Sequence of chain 1.E:
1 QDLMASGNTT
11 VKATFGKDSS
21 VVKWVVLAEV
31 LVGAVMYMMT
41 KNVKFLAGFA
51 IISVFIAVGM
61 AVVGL

Sequence of chain 1.F:
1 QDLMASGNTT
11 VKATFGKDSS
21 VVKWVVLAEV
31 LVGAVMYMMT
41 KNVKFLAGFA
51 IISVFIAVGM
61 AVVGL

Sequence of chain 1.NB:
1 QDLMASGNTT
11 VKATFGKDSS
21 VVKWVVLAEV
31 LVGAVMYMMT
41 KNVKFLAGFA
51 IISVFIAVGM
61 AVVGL

Binding-site contacts:
Ligand atom C2 contacts residue MET36 of chain 1.E at 4.0 Å (hydrophobic).
Ligand atom O1 contacts residue LYS44 of chain 1.NB at 4.0 Å.
Ligand atom O5 contacts residue MET39 of chain 1.F at 3.4 Å (h-bond).
Ligand atom C4 contacts residue MET38 of chain 1.F at 3.4 Å (hydrophobic).
Ligand atom O4 contacts residue MET38 of chain 1.F at 3.3 Å (h-bond).
Ligand atom O5 contacts residue LYS44 of chain 1.NB at 3.3 Å.
Ligand atom O5 contacts residue MET38 of chain 1.F at 3.0 Å (h-bond).
Ligand atom O4 contacts residue LYS44 of chain 1.NB at 3.4 Å.
Ligand atom C1 contacts residue VAL35 of chain 1.E at 4.1 Å (hydrophobic).
Ligand atom O3 contacts residue VAL43 of chain 1.NB at 4.0 Å.
Ligand atom P1 contacts residue MET38 of chain 1.F at 3.5 Å.
Ligand atom C1 contacts residue VAL32 of chain 1.E at 4.2 Å (hydrophobic).
Ligand atom O3 contacts residue VAL32 of chain 1.E at 3.8 Å.
Ligand atom C1 contacts residue MET36 of chain 1.E at 3.8 Å (hydrophobic).
Ligand atom C4 contacts residue LYS44 of chain 1.NB at 4.3 Å.
Ligand atom C1 contacts residue VAL43 of chain 1.NB at 3.4 Å (hydrophobic).
Ligand atom C5 contacts residue MET39 of chain 1.F at 4.5 Å (hydrophobic).
Ligand atom C2 contacts residue VAL32 of chain 1.E at 3.7 Å (hydrophobic).
Ligand atom O3 contacts residue LYS44 of chain 1.NB at 3.7 Å.
Ligand atom O3 contacts residue MET38 of chain 1.F at 3.3 Å (h-bond).
Ligand atom C2 contacts residue VAL43 of chain 1.NB at 3.7 Å (hydrophobic).
Ligand atom O2 contacts residue VAL32 of chain 1.E at 3.4 Å.
Ligand atom O6 contacts residue MET39 of chain 1.F at 4.0 Å.
Ligand atom P1 contacts residue VAL43 of chain 1.NB at 4.1 Å.
Ligand atom C4 contacts residue MET39 of chain 1.F at 3.7 Å (hydrophobic).
Ligand atom P1 contacts residue VAL32 of chain 1.E at 4.2 Å.
Ligand atom O6 contacts residue LYS44 of chain 1.NB at 3.6 Å (salt-bridge).
Ligand atom P1 contacts residue LYS44 of chain 1.NB at 4.0 Å.
Ligand atom C3 contacts residue LYS44 of chain 1.NB at 4.4 Å.
Ligand atom C3 contacts residue MET38 of chain 1.F at 3.4 Å (hydrophobic).
Ligand atom C5 contacts residue LYS44 of chain 1.NB at 4.3 Å.
Ligand atom O1 contacts residue VAL43 of chain 1.NB at 2.9 Å (h-bond).
Ligand atom O2 contacts residue MET38 of chain 1.F at 3.0 Å (h-bond).

This protein binds this small molecule.
Small molecule (SMILES): CCOP(=O)(O)OC[C@H](O)CO